This small molecule binds to this protein.
Small molecule (SMILES): O=C1N[C@]2(CCOc3ccc(Cl)cc32)C(=O)N1c1cncc2ccccc12

Sequence of chain 1.A:
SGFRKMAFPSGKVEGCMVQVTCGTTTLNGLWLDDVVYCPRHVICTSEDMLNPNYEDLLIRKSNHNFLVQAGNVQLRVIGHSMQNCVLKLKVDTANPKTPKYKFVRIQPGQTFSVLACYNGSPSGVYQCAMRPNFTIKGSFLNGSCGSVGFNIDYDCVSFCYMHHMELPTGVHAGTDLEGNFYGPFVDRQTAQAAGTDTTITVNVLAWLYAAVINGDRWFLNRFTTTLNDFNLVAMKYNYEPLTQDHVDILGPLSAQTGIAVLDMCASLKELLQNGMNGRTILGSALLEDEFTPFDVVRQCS

Sequence of chain 1.B:
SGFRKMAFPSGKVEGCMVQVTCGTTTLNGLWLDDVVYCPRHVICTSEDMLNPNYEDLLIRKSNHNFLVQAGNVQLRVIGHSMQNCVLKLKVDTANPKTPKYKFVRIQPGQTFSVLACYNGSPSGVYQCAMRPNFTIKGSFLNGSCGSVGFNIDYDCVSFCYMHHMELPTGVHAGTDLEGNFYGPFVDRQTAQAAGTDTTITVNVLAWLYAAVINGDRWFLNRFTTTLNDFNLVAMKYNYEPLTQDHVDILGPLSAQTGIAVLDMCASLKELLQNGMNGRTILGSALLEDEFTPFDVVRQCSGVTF

Binding-site contacts:
Ligand atom C19 contacts residue HIS41 of chain 1.A at 3.8 Å.
Ligand atom C11 contacts residue HIS163 of chain 1.A at 3.6 Å.
Ligand atom C11 contacts residue PHE140 of chain 1.A at 3.7 Å (hydrophobic).
Ligand atom C14 contacts residue ASN142 of chain 1.A at 3.8 Å.
Ligand atom N2 contacts residue PHE140 of chain 1.A at 3.9 Å.
Ligand atom C13 contacts residue PHE140 of chain 1.A at 3.6 Å (hydrophobic).
Ligand atom C1 contacts residue ARG188 of chain 1.A at 3.8 Å.
Ligand atom C2 contacts residue ARG188 of chain 1.A at 3.7 Å.
Ligand atom C12 contacts residue GLU166 of chain 1.A at 3.7 Å.
Ligand atom O contacts residue GLN189 of chain 1.A at 3.3 Å.
Ligand atom N2 contacts residue HIS163 of chain 1.A at 2.5 Å (h-bond).
Ligand atom C19 contacts residue MET165 of chain 1.A at 3.6 Å (hydrophobic).
Ligand atom C18 contacts residue MET165 of chain 1.A at 3.9 Å (hydrophobic).
Ligand atom C10 contacts residue HIS163 of chain 1.A at 3.2 Å.
Ligand atom O2 contacts residue GLU166 of chain 1.A at 2.9 Å (salt-bridge).
Ligand atom C11 contacts residue LEU141 of chain 1.A at 3.9 Å (hydrophobic).
Ligand atom C11 contacts residue GLU166 of chain 1.A at 3.6 Å.
Ligand atom C12 contacts residue LEU141 of chain 1.A at 3.9 Å (hydrophobic).
Ligand atom C8 contacts residue GLU166 of chain 1.A at 3.9 Å.
Ligand atom C contacts residue MET165 of chain 1.A at 3.6 Å (hydrophobic).
Ligand atom C contacts residue HIS164 of chain 1.A at 3.9 Å.
Ligand atom C10 contacts residue CYS145 of chain 1.A at 3.9 Å (hydrophobic).
Ligand atom O1 contacts residue CYS145 of chain 1.A at 2.9 Å (h-bond).
Ligand atom O contacts residue DMS1 of chain 1.E at 3.5 Å (h-bond).
Ligand atom C13 contacts residue ASN142 of chain 1.A at 3.8 Å.
Ligand atom C10 contacts residue GLU166 of chain 1.A at 3.8 Å.
Ligand atom C10 contacts residue MET165 of chain 1.A at 3.8 Å (hydrophobic).
Ligand atom C13 contacts residue GLU166 of chain 1.A at 3.4 Å.
Ligand atom CL contacts residue HIS164 of chain 1.A at 3.5 Å.
Ligand atom CL contacts residue ASP187 of chain 1.A at 3.5 Å.
Ligand atom CL contacts residue HIS41 of chain 1.A at 3.1 Å.
Ligand atom C13 contacts residue LEU141 of chain 1.A at 3.8 Å (hydrophobic).
Ligand atom O1 contacts residue ASN142 of chain 1.A at 3.5 Å (h-bond).
Ligand atom C4 contacts residue GLN189 of chain 1.A at 3.4 Å.
Ligand atom C19 contacts residue HIS164 of chain 1.A at 3.4 Å.
Ligand atom C1 contacts residue MET165 of chain 1.A at 3.6 Å (hydrophobic).
Ligand atom O2 contacts residue MET165 of chain 1.A at 3.4 Å.
Ligand atom C7 contacts residue CYS145 of chain 1.A at 3.3 Å (hydrophobic).
Ligand atom N2 contacts residue SER144 of chain 1.A at 3.8 Å.
Ligand atom C3 contacts residue DMS1 of chain 1.E at 3.9 Å.